Sequence of chain 1.B:
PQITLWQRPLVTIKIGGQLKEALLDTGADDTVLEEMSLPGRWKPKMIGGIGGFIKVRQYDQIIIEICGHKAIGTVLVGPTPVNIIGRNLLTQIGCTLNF

Sequence of chain 1.A:
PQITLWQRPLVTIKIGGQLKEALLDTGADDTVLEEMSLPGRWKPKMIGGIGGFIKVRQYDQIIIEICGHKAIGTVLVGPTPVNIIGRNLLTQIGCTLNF

The protein below binds the small molecule below.
Small molecule (SMILES): COC(=O)[C@@H](NC(=O)[C@@H](NC(=O)CC[C@H](O)[C@H](Cc1ccccc1)NC(=O)[C@H](C)NC(=O)[C@H](C)N)C(C)C)C(C)C

Binding-site contacts:
Ligand atom O2 contacts residue GLY49 of chain 1.B at 3.4 Å.
Ligand atom O3 contacts residue ASP29 of chain 1.B at 3.0 Å (salt-bridge).
Ligand atom N4 contacts residue GLY27 of chain 1.B at 2.8 Å (h-bond).
Ligand atom C contacts residue GLY48 of chain 1.A at 3.5 Å.
Ligand atom CE2 contacts residue VAL82 of chain 1.B at 3.7 Å (hydrophobic).
Ligand atom CG11 contacts residue ARG8 of chain 1.A at 3.5 Å.
Ligand atom OS contacts residue ASP25 of chain 1.A at 2.9 Å (salt-bridge).
Ligand atom N4 contacts residue ALA28 of chain 1.B at 3.6 Å.
Ligand atom CA5 contacts residue GLY48 of chain 1.B at 3.7 Å.
Ligand atom CB2 contacts residue ASP25 of chain 1.B at 3.6 Å.
Ligand atom O4 contacts residue GLY48 of chain 1.B at 2.2 Å (h-bond).
Ligand atom N5 contacts residue GLY48 of chain 1.B at 2.9 Å (h-bond).
Ligand atom OS contacts residue ASP25 of chain 1.B at 2.8 Å (salt-bridge).
Ligand atom CG contacts residue GLY27 of chain 1.A at 3.7 Å.
Ligand atom CG1 contacts residue ILE47 of chain 1.B at 3.3 Å (hydrophobic).
Ligand atom O contacts residue ASP29 of chain 1.A at 2.9 Å (salt-bridge).
Ligand atom O4 contacts residue ILE47 of chain 1.B at 3.4 Å.
Ligand atom CZ contacts residue PRO81 of chain 1.B at 3.6 Å (hydrophobic).
Ligand atom CB2 contacts residue GLY27 of chain 1.A at 3.3 Å.
Ligand atom CA3 contacts residue GLY27 of chain 1.B at 3.1 Å.
Ligand atom C2 contacts residue ASP25 of chain 1.B at 3.4 Å.
Ligand atom O3 contacts residue GLY27 of chain 1.B at 3.4 Å (h-bond).
Ligand atom CD1 contacts residue GLY27 of chain 1.A at 3.1 Å.
Ligand atom CA contacts residue GLY48 of chain 1.A at 3.1 Å.
Ligand atom CA4 contacts residue GLY48 of chain 1.B at 3.5 Å.
Ligand atom N1 contacts residue GLY48 of chain 1.A at 2.9 Å (h-bond).
Ligand atom CB contacts residue GLY48 of chain 1.A at 3.4 Å.
Ligand atom O1 contacts residue GLY49 of chain 1.A at 3.5 Å.
Ligand atom O contacts residue ALA28 of chain 1.A at 3.5 Å.
Ligand atom C3 contacts residue GLY27 of chain 1.B at 3.4 Å.
Ligand atom C5 contacts residue GLY48 of chain 1.B at 3.6 Å.
Ligand atom N contacts residue ASP30 of chain 1.A at 3.2 Å (salt-bridge).
Ligand atom CA1 contacts residue ALA28 of chain 1.A at 3.5 Å (hydrophobic).
Ligand atom N contacts residue ASP29 of chain 1.A at 3.3 Å (salt-bridge).
Ligand atom N2 contacts residue GLY27 of chain 1.A at 3.1 Å (h-bond).
Ligand atom CG2 contacts residue ALA28 of chain 1.B at 3.6 Å (hydrophobic).
Ligand atom CB3 contacts residue ALA28 of chain 1.B at 3.6 Å (hydrophobic).
Ligand atom O1 contacts residue GLY48 of chain 1.A at 3.7 Å.
Ligand atom CE2 contacts residue PRO81 of chain 1.B at 3.0 Å (hydrophobic).
Ligand atom O3 contacts residue ALA28 of chain 1.B at 3.6 Å.